This small molecule binds to this protein.
Small molecule (SMILES): CC(C)C[C@@H](C=O)NC(=O)[C@@H](NC(=O)[C@H](CCCCN)NC(=O)[C@H](C)NC(=O)CNC(=O)[C@H](CS)NC(=O)[C@H](CCC(N)=O)NC(=O)[C@H](Cc1ccccc1)NC(=O)[C@@H](N)CCCCN)[C@@H](C)O

Binding-site contacts:
Ligand atom C contacts residue GLN118 of chain 2.D at 3.5 Å.
Ligand atom NZ contacts residue GLU136 of chain 2.D at 3.2 Å (salt-bridge).
Ligand atom CB contacts residue PRO113 of chain 2.D at 3.6 Å (hydrophobic).
Ligand atom N contacts residue GLN118 of chain 2.D at 2.7 Å (h-bond).
Ligand atom O contacts residue ARG209 of chain 2.D at 2.9 Å (salt-bridge).
Ligand atom CB contacts residue ARG115 of chain 2.D at 3.6 Å.
Ligand atom CD2 contacts residue THR119 of chain 2.D at 3.6 Å.
Ligand atom CE1 contacts residue ALA111 of chain 2.D at 3.4 Å (hydrophobic).
Ligand atom CZ contacts residue ALA111 of chain 2.D at 3.5 Å (hydrophobic).
Ligand atom CA contacts residue GLN118 of chain 2.D at 3.4 Å.
Ligand atom O contacts residue CYS121 of chain 2.D at 3.0 Å (h-bond).
Ligand atom SG contacts residue CYS121 of chain 2.D at 2.0 Å (h-bond).
Ligand atom CB contacts residue ARG115 of chain 2.D at 3.2 Å.
Ligand atom CE contacts residue ASN11 of chain 2.D at 3.0 Å.
Ligand atom CA contacts residue ARG115 of chain 2.D at 3.5 Å.
Ligand atom O contacts residue MET210 of chain 2.D at 3.3 Å.
Ligand atom CB contacts residue THR119 of chain 2.D at 3.5 Å.
Ligand atom CA contacts residue MET210 of chain 2.D at 3.5 Å (hydrophobic).
Ligand atom CZ contacts residue PRO113 of chain 2.D at 3.5 Å (hydrophobic).
Ligand atom CD2 contacts residue GLN118 of chain 2.D at 3.2 Å.
Ligand atom CG contacts residue ARG209 of chain 2.D at 3.5 Å.
Ligand atom NZ contacts residue ASN11 of chain 2.D at 3.1 Å (h-bond).
Ligand atom N contacts residue THR119 of chain 2.D at 2.8 Å (h-bond).
Ligand atom C contacts residue CYS121 of chain 2.D at 3.2 Å (hydrophobic).
Ligand atom CA contacts residue THR119 of chain 2.D at 3.2 Å.
Ligand atom OG1 contacts residue ARG115 of chain 2.D at 3.1 Å.
Ligand atom CZ contacts residue GLN112 of chain 2.D at 3.6 Å.
Ligand atom CG contacts residue PRO113 of chain 2.D at 3.2 Å (hydrophobic).
Ligand atom C contacts residue GLN118 of chain 2.D at 3.5 Å.
Ligand atom CA contacts residue GLN118 of chain 2.D at 3.7 Å.
Ligand atom O contacts residue GLN118 of chain 2.D at 3.2 Å.
Ligand atom CB contacts residue GLN118 of chain 2.D at 3.6 Å.
Ligand atom CB contacts residue CYS121 of chain 2.D at 3.0 Å (hydrophobic).
Ligand atom CD contacts residue ARG209 of chain 2.D at 3.6 Å.
Ligand atom N contacts residue ARG115 of chain 2.D at 3.0 Å (salt-bridge).
Ligand atom CD contacts residue ASN11 of chain 2.D at 3.4 Å.
Ligand atom C contacts residue THR119 of chain 2.D at 3.5 Å.
Ligand atom CE contacts residue TRP14 of chain 2.D at 3.6 Å (hydrophobic).
Ligand atom N contacts residue THR119 of chain 2.D at 3.6 Å (h-bond).
Ligand atom C contacts residue ARG115 of chain 2.D at 3.6 Å.

Sequence of chain 2.D:
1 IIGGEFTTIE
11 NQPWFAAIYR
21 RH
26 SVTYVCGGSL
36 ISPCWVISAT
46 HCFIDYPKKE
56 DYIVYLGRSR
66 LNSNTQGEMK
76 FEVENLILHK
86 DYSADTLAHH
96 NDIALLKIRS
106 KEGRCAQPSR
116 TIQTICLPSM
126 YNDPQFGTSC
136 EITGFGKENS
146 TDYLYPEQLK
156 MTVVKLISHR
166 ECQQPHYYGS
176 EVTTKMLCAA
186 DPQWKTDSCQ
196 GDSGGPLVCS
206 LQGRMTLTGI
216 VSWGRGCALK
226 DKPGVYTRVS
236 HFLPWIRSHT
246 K